Sequence of chain 1.B:
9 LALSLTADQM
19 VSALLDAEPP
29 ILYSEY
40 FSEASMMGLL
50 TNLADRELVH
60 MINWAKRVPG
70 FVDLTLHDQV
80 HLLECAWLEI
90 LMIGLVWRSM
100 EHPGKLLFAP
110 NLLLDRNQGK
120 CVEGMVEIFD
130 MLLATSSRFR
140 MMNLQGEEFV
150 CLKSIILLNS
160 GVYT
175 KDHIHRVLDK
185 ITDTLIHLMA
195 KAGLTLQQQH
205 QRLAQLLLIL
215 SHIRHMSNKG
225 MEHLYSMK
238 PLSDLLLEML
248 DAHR

Binding-site contacts:
Ligand atom O contacts residue LYS65 of chain 1.B at 3.7 Å.
Ligand atom CA contacts residue LYS65 of chain 1.B at 4.2 Å.
Ligand atom CD2 contacts residue LYS65 of chain 1.B at 4.0 Å.
Ligand atom O contacts residue LEU75 of chain 1.B at 4.4 Å.
Ligand atom C contacts residue LYS65 of chain 1.B at 3.7 Å.
Ligand atom O contacts residue LYS65 of chain 1.B at 3.3 Å (salt-bridge).
Ligand atom CD2 contacts residue MET246 of chain 1.B at 3.9 Å (hydrophobic).
Ligand atom CB contacts residue LEU75 of chain 1.B at 3.8 Å (hydrophobic).
Ligand atom CG contacts residue ILE61 of chain 1.B at 4.0 Å (hydrophobic).
Ligand atom CD2 contacts residue PHE70 of chain 1.B at 4.2 Å (hydrophobic).
Ligand atom CD2 contacts residue LEU82 of chain 1.B at 3.7 Å (hydrophobic).
Ligand atom CD1 contacts residue LEU242 of chain 1.B at 4.3 Å (hydrophobic).
Ligand atom CD1 contacts residue GLN78 of chain 1.B at 4.1 Å.
Ligand atom CD1 contacts residue LEU82 of chain 1.B at 4.1 Å (hydrophobic).
Ligand atom NE2 contacts residue VAL79 of chain 1.B at 4.5 Å.
Ligand atom CD1 contacts residue LEU242 of chain 1.B at 3.9 Å (hydrophobic).
Ligand atom C contacts residue LYS65 of chain 1.B at 4.1 Å.
Ligand atom ND1 contacts residue LEU75 of chain 1.B at 4.4 Å.
Ligand atom CD2 contacts residue ILE61 of chain 1.B at 3.6 Å (hydrophobic).
Ligand atom CD2 contacts residue GLU83 of chain 1.B at 3.7 Å.
Ligand atom CA contacts residue ILE61 of chain 1.B at 4.3 Å (hydrophobic).
Ligand atom CD1 contacts residue ILE61 of chain 1.B at 3.7 Å (hydrophobic).
Ligand atom CG contacts residue VAL79 of chain 1.B at 4.3 Å (hydrophobic).
Ligand atom CB contacts residue ILE61 of chain 1.B at 4.0 Å (hydrophobic).
Ligand atom ND1 contacts residue VAL79 of chain 1.B at 3.4 Å.
Ligand atom CG contacts residue VAL79 of chain 1.B at 4.3 Å (hydrophobic).
Ligand atom CE1 contacts residue VAL79 of chain 1.B at 3.5 Å (hydrophobic).
Ligand atom CG contacts residue LEU82 of chain 1.B at 4.2 Å (hydrophobic).
Ligand atom N contacts residue ILE61 of chain 1.B at 4.2 Å.
Ligand atom CD1 contacts residue LEU75 of chain 1.B at 4.2 Å (hydrophobic).
Ligand atom CD2 contacts residue GLN78 of chain 1.B at 4.2 Å.
Ligand atom CD2 contacts residue VAL79 of chain 1.B at 3.7 Å (hydrophobic).
Ligand atom CD1 contacts residue VAL79 of chain 1.B at 3.7 Å (hydrophobic).
Ligand atom CD1 contacts residue MET246 of chain 1.B at 3.9 Å (hydrophobic).
Ligand atom C contacts residue ILE61 of chain 1.B at 4.1 Å (hydrophobic).
Ligand atom CG1 contacts residue LEU242 of chain 1.B at 4.4 Å (hydrophobic).
Ligand atom O contacts residue ILE61 of chain 1.B at 4.1 Å.
Ligand atom CG contacts residue MET246 of chain 1.B at 4.5 Å (hydrophobic).

The small molecule below binds the protein below.
Small molecule (SMILES): CC[C@H](C)[C@H](NC(=O)[C@H](C)N)C(=O)N[C@@H](CC(C)C)C(=O)N[C@@H](Cc1cnc[nH]1)C(=O)N[C@@H](C)C(=O)N[C@@H](CC(C)C)C(=O)N[C@@H](CC(C)C)C(=O)N[C@@H](C)C(=O)N[C@@H](C)C=O